The small molecule below binds the protein below.
Small molecule (SMILES): O=C(O)[C@@](O)(COP(=O)(O)O)[C@H](O)[C@H](O)COP(=O)(O)O

Sequence of chain 1.C:
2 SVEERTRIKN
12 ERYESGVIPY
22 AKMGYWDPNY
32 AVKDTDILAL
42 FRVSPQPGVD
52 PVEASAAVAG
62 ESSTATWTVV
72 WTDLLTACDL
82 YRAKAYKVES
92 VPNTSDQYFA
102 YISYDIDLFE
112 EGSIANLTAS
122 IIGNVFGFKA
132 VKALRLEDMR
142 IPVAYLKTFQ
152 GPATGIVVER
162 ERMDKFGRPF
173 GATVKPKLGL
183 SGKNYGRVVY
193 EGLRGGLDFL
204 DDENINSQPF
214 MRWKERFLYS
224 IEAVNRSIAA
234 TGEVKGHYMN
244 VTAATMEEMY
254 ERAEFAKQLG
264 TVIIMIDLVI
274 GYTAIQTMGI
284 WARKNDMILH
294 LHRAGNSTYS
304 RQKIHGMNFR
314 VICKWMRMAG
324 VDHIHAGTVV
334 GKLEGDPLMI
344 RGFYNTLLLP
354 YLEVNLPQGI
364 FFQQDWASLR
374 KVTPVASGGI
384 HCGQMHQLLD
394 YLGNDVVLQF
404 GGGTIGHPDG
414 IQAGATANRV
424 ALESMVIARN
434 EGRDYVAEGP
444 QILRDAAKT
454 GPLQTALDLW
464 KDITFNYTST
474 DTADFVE

Binding-site contacts:
Ligand atom C contacts residue MG1 of chain 1.QA at 2.9 Å.
Ligand atom O2P contacts residue GLY404 of chain 1.C at 2.8 Å (h-bond).
Ligand atom O5P contacts residue ARG296 of chain 1.C at 2.9 Å (salt-bridge).
Ligand atom O7 contacts residue MG1 of chain 1.QA at 2.1 Å.
Ligand atom O7 contacts residue LYS179 of chain 1.C at 2.7 Å (salt-bridge).
Ligand atom O6P contacts residue HIS328 of chain 1.C at 2.6 Å (h-bond).
Ligand atom O2 contacts residue MG1 of chain 1.QA at 2.4 Å.
Ligand atom O7 contacts residue GLU206 of chain 1.C at 3.2 Å (salt-bridge).
Ligand atom O2 contacts residue THR175 of chain 1.C at 2.8 Å (h-bond).
Ligand atom C3 contacts residue MG1 of chain 1.QA at 3.1 Å.
Ligand atom O1 contacts residue LYS177 of chain 1.C at 3.2 Å (salt-bridge).
Ligand atom O3P contacts residue THR67 of chain 2.O at 2.5 Å (h-bond).
Ligand atom O3 contacts residue GLU206 of chain 1.C at 2.9 Å (salt-bridge).
Ligand atom O6 contacts residue LYS335 of chain 1.C at 2.9 Å (salt-bridge).
Ligand atom P1 contacts residue THR67 of chain 2.O at 3.4 Å.
Ligand atom C contacts residue LYS177 of chain 1.C at 3.4 Å.
Ligand atom C contacts residue ASN125 of chain 2.O at 3.4 Å.
Ligand atom O3 contacts residue MG1 of chain 1.QA at 2.2 Å.
Ligand atom O6P contacts residue SER380 of chain 1.C at 3.3 Å (h-bond).
Ligand atom O7 contacts residue ASP205 of chain 1.C at 3.1 Å (salt-bridge).
Ligand atom O2 contacts residue LYS177 of chain 1.C at 3.0 Å (salt-bridge).
Ligand atom O4P contacts residue ARG296 of chain 1.C at 3.0 Å (salt-bridge).
Ligand atom O1P contacts residue GLY381 of chain 1.C at 3.3 Å.
Ligand atom C2 contacts residue MG1 of chain 1.QA at 2.9 Å.
Ligand atom O4 contacts residue SER380 of chain 1.C at 2.8 Å (h-bond).
Ligand atom O1P contacts residue GLY382 of chain 1.C at 2.9 Å (h-bond).
Ligand atom O7 contacts residue LYS177 of chain 1.C at 3.3 Å (salt-bridge).
Ligand atom O3 contacts residue ASN125 of chain 2.O at 3.4 Å (h-bond).
Ligand atom O3P contacts residue LYS177 of chain 1.C at 3.3 Å.
Ligand atom O1P contacts residue TRP68 of chain 2.O at 3.4 Å.
Ligand atom O3 contacts residue HIS295 of chain 1.C at 3.0 Å (h-bond).
Ligand atom O7 contacts residue ASN125 of chain 2.O at 2.9 Å (h-bond).
Ligand atom O3P contacts residue GLY405 of chain 1.C at 2.8 Å (h-bond).
Ligand atom O2 contacts residue ASP205 of chain 1.C at 3.4 Å (salt-bridge).
Ligand atom O6 contacts residue GLU62 of chain 2.O at 3.3 Å (salt-bridge).
Ligand atom O4 contacts residue GLY381 of chain 1.C at 3.1 Å (h-bond).
Ligand atom O2 contacts residue KCX203 of chain 1.C at 3.1 Å (h-bond).
Ligand atom O1P contacts residue LYS335 of chain 1.C at 2.9 Å (salt-bridge).
Ligand atom O3 contacts residue KCX203 of chain 1.C at 2.6 Å (h-bond).
Ligand atom C3 contacts residue KCX203 of chain 1.C at 3.1 Å.

Sequence of chain 2.O:
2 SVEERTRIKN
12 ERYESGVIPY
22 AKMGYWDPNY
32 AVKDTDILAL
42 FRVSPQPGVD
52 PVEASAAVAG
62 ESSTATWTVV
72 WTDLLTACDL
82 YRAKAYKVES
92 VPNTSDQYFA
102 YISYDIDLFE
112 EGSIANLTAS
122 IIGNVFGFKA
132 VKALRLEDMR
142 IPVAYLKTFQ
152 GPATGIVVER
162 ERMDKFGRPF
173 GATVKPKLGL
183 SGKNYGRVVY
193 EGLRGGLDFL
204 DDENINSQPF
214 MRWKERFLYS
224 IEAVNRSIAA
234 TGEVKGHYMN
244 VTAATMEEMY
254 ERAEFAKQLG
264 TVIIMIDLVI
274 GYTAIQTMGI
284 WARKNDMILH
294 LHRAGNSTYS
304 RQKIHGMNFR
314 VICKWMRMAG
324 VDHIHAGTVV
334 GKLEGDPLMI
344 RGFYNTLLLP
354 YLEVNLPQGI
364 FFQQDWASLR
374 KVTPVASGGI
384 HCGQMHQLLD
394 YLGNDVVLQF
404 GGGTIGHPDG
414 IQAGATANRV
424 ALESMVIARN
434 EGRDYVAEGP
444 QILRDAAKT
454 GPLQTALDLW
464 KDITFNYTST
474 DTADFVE